This small molecule binds to this protein.
Small molecule (SMILES): CC(=O)N[C@@H]1[C@@H](O)[C@H](O)[C@@H](CO)O[C@H]1O

Binding-site contacts:
Ligand atom C5 contacts residue SER177 of chain 1.A at 4.1 Å.
Ligand atom O7 contacts residue ASN311 of chain 1.A at 3.7 Å.
Ligand atom N2 contacts residue ASN311 of chain 1.A at 2.9 Å (h-bond).
Ligand atom C1 contacts residue SER177 of chain 1.A at 3.9 Å.
Ligand atom C2 contacts residue ASN311 of chain 1.A at 2.4 Å.
Ligand atom C7 contacts residue ASN311 of chain 1.A at 3.5 Å.
Ligand atom O5 contacts residue ASN311 of chain 1.A at 2.3 Å (h-bond).
Ligand atom O6 contacts residue SER177 of chain 1.A at 3.3 Å (h-bond).
Ligand atom C6 contacts residue SER177 of chain 1.A at 3.9 Å.
Ligand atom C4 contacts residue ASN311 of chain 1.A at 4.2 Å.
Ligand atom C7 contacts residue ASN148 of chain 1.A at 4.5 Å.
Ligand atom C3 contacts residue ASN311 of chain 1.A at 3.8 Å.
Ligand atom C8 contacts residue ASN148 of chain 1.A at 4.0 Å.
Ligand atom O5 contacts residue SER177 of chain 1.A at 3.1 Å (h-bond).
Ligand atom C5 contacts residue ASN311 of chain 1.A at 3.6 Å.
Ligand atom C1 contacts residue ASN311 of chain 1.A at 1.4 Å.
Ligand atom O6 contacts residue LEU151 of chain 1.A at 3.5 Å.

Sequence of chain 1.A:
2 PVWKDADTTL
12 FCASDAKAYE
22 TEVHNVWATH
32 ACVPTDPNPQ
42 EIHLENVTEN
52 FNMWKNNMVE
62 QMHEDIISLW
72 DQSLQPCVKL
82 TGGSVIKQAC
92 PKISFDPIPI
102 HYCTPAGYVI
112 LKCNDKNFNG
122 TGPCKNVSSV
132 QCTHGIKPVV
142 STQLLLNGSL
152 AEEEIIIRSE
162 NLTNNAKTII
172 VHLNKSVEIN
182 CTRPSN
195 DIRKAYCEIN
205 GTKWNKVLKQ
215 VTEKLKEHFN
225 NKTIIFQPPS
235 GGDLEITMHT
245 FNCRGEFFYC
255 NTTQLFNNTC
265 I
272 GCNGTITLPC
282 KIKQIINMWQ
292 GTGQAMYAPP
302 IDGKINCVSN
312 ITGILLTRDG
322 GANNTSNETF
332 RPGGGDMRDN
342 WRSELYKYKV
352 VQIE